The protein below binds the small molecule below.
Small molecule (SMILES): CC(=O)N[C@@H]1[C@@H](O)[C@H](O)[C@@H](CO)O[C@H]1O

Binding-site contacts:
Ligand atom C8 contacts residue ASN107 of chain 1.F at 4.0 Å.
Ligand atom O5 contacts residue ASN107 of chain 1.F at 2.4 Å (h-bond).
Ligand atom C6 contacts residue GLU110 of chain 1.F at 3.3 Å.
Ligand atom C5 contacts residue GLU110 of chain 1.F at 2.9 Å.
Ligand atom C3 contacts residue ASN107 of chain 1.F at 3.7 Å.
Ligand atom O6 contacts residue GLU110 of chain 1.F at 4.5 Å.
Ligand atom C1 contacts residue GLU110 of chain 1.F at 3.5 Å.
Ligand atom C4 contacts residue ASN107 of chain 1.F at 4.2 Å.
Ligand atom C4 contacts residue GLU110 of chain 1.F at 4.4 Å.
Ligand atom N2 contacts residue ASN107 of chain 1.F at 2.8 Å (h-bond).
Ligand atom O7 contacts residue ASN107 of chain 1.F at 3.2 Å (h-bond).
Ligand atom C2 contacts residue ASN107 of chain 1.F at 2.4 Å.
Ligand atom C7 contacts residue ASN107 of chain 1.F at 3.2 Å.
Ligand atom C8 contacts residue SER109 of chain 1.F at 4.1 Å.
Ligand atom C1 contacts residue ASN107 of chain 1.F at 1.4 Å.
Ligand atom C5 contacts residue ASN107 of chain 1.F at 3.7 Å.
Ligand atom O5 contacts residue GLU110 of chain 1.F at 2.9 Å (salt-bridge).

Sequence of chain 1.F:
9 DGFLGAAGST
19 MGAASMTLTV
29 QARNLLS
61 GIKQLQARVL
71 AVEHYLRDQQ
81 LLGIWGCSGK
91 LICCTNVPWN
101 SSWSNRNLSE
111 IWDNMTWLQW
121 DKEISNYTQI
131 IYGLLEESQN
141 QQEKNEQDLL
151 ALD